This small molecule binds to this protein.
Small molecule (SMILES): O=C(O)[C@H]1O[C@H](O[P](=O)(O)O[P](=O)(O)OC[C@H]2O[C@@H](n3ccc(=O)[nH]c3=O)[C@H](O)[C@@H]2O)[C@H](O)[C@@H](O)[C@@H]1O

Sequence of chain 1.B:
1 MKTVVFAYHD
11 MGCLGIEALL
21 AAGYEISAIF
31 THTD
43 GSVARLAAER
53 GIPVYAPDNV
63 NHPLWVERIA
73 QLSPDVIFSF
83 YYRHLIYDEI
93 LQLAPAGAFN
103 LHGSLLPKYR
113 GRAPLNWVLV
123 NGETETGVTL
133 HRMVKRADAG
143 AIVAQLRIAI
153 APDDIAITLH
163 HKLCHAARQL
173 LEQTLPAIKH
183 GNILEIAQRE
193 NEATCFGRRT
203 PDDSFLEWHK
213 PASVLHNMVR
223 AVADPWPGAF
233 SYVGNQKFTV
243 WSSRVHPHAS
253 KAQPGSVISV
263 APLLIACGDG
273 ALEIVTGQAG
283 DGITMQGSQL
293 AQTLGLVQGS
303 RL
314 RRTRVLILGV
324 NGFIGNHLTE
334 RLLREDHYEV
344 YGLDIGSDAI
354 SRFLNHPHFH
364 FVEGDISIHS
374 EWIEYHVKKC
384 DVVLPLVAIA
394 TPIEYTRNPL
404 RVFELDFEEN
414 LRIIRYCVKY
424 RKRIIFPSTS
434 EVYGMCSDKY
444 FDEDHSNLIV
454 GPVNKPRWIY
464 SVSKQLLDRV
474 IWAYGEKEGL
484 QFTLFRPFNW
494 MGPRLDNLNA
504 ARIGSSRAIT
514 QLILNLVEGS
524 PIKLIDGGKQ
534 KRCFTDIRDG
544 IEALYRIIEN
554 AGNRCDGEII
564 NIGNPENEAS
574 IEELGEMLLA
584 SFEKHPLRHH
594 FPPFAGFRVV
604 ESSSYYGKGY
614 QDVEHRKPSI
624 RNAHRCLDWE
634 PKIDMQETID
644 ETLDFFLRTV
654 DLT

Binding-site contacts:
Ligand atom O4' contacts residue THR432 of chain 1.B at 2.6 Å (h-bond).
Ligand atom O'Q contacts residue PRO490 of chain 1.B at 3.3 Å (h-bond).
Ligand atom C4 contacts residue ILE528 of chain 1.B at 3.5 Å (hydrophobic).
Ligand atom O2A contacts residue ARG510 of chain 1.B at 3.1 Å.
Ligand atom O2B contacts residue ARG535 of chain 1.B at 3.1 Å (salt-bridge).
Ligand atom C3D contacts residue TYR609 of chain 1.B at 3.6 Å (hydrophobic).
Ligand atom C6' contacts residue ASN492 of chain 1.B at 3.2 Å.
Ligand atom O3D contacts residue ASP615 of chain 1.B at 3.6 Å.
Ligand atom O2D contacts residue GLN533 of chain 1.B at 2.9 Å (h-bond).
Ligand atom O2B contacts residue ARG460 of chain 1.B at 3.2 Å (salt-bridge).
Ligand atom C2' contacts residue ALA393 of chain 1.B at 3.3 Å (hydrophobic).
Ligand atom O1B contacts residue ARG619 of chain 1.B at 3.2 Å (salt-bridge).
Ligand atom O4D contacts residue ILE574 of chain 1.B at 3.3 Å.
Ligand atom O1B contacts residue ASN492 of chain 1.B at 2.6 Å (h-bond).
Ligand atom O3D contacts residue ARG535 of chain 1.B at 3.6 Å (salt-bridge).
Ligand atom C5' contacts residue ARG619 of chain 1.B at 3.5 Å.
Ligand atom O'P contacts residue ASN492 of chain 1.B at 3.1 Å.
Ligand atom O2 contacts residue LEU527 of chain 1.B at 3.5 Å.
Ligand atom O1A contacts residue ALA511 of chain 1.B at 3.5 Å (h-bond).
Ligand atom N3 contacts residue ILE528 of chain 1.B at 3.0 Å.
Ligand atom C2 contacts residue ILE528 of chain 1.B at 3.1 Å (hydrophobic).
Ligand atom O2' contacts residue PRO395 of chain 1.B at 3.0 Å.
Ligand atom O2 contacts residue ILE528 of chain 1.B at 2.8 Å (h-bond).
Ligand atom O'Q contacts residue ASN492 of chain 1.B at 2.6 Å (h-bond).
Ligand atom C3' contacts residue GLU434 of chain 1.B at 3.5 Å.
Ligand atom O1B contacts residue ARG535 of chain 1.B at 3.2 Å (salt-bridge).
Ligand atom O2' contacts residue GLU434 of chain 1.B at 3.3 Å (salt-bridge).
Ligand atom O3' contacts residue TYR398 of chain 1.B at 3.3 Å (h-bond).
Ligand atom O3' contacts residue TYR463 of chain 1.B at 2.9 Å.
Ligand atom O2 contacts residue LYS526 of chain 1.B at 3.5 Å (salt-bridge).
Ligand atom O2' contacts residue TYR398 of chain 1.B at 2.7 Å (h-bond).
Ligand atom N3 contacts residue LYS526 of chain 1.B at 2.8 Å (salt-bridge).
Ligand atom O'Q contacts residue SER433 of chain 1.B at 2.8 Å (h-bond).
Ligand atom O4 contacts residue GLN514 of chain 1.B at 3.4 Å.
Ligand atom O'Q contacts residue ARG619 of chain 1.B at 3.4 Å (salt-bridge).
Ligand atom O2D contacts residue TYR613 of chain 1.B at 3.5 Å (h-bond).
Ligand atom O3' contacts residue THR432 of chain 1.B at 3.6 Å (h-bond).
Ligand atom O2' contacts residue ALA393 of chain 1.B at 3.3 Å (h-bond).
Ligand atom O3D contacts residue TYR613 of chain 1.B at 2.6 Å (h-bond).
Ligand atom O5D contacts residue ALA511 of chain 1.B at 3.3 Å.